The protein below binds the small molecule below.
Small molecule (SMILES): O=C(NCc1[nH]nc2ccccc12)c1cc([C@@H]2CCNC[C@H]2COc2ccc3c(c2)OCO3)ccc1F

Binding-site contacts:
Ligand atom C13 contacts residue MET274 of chain 1.A at 3.7 Å (hydrophobic).
Ligand atom C24 contacts residue GLY200 of chain 1.A at 3.5 Å.
Ligand atom N35 contacts residue LYS220 of chain 1.A at 3.4 Å (salt-bridge).
Ligand atom N35 contacts residue GLU239 of chain 1.A at 2.9 Å (salt-bridge).
Ligand atom C02 contacts residue GLY200 of chain 1.A at 3.6 Å.
Ligand atom F01 contacts residue GLY203 of chain 1.A at 3.0 Å.
Ligand atom C21 contacts residue ASP278 of chain 1.A at 3.2 Å.
Ligand atom C03 contacts residue VAL205 of chain 1.A at 3.6 Å (hydrophobic).
Ligand atom N26 contacts residue ASP335 of chain 1.A at 3.4 Å (salt-bridge).
Ligand atom C32 contacts residue LEU235 of chain 1.A at 3.6 Å (hydrophobic).
Ligand atom C32 contacts residue GLY232 of chain 1.A at 3.4 Å.
Ligand atom C13 contacts residue VAL205 of chain 1.A at 3.6 Å (hydrophobic).
Ligand atom O14 contacts residue ALA218 of chain 1.A at 3.4 Å.
Ligand atom C15 contacts residue VAL255 of chain 1.A at 3.6 Å (hydrophobic).
Ligand atom C03 contacts residue GLY200 of chain 1.A at 3.5 Å.
Ligand atom C18 contacts residue LEU324 of chain 1.A at 3.4 Å (hydrophobic).
Ligand atom C02 contacts residue GLY203 of chain 1.A at 3.4 Å.
Ligand atom N35 contacts residue LEU222 of chain 1.A at 3.5 Å.
Ligand atom C11 contacts residue ILE197 of chain 1.A at 3.5 Å (hydrophobic).
Ligand atom C33 contacts residue LEU222 of chain 1.A at 3.6 Å (hydrophobic).
Ligand atom C19 contacts residue ALA321 of chain 1.A at 3.1 Å (hydrophobic).
Ligand atom N20 contacts residue ALA321 of chain 1.A at 2.8 Å (h-bond).
Ligand atom N20 contacts residue ASP278 of chain 1.A at 3.4 Å (salt-bridge).
Ligand atom F01 contacts residue GLU204 of chain 1.A at 3.5 Å.
Ligand atom O14 contacts residue MET274 of chain 1.A at 3.5 Å (h-bond).
Ligand atom C12 contacts residue MET274 of chain 1.A at 3.2 Å (hydrophobic).
Ligand atom C08 contacts residue ASP335 of chain 1.A at 3.7 Å.
Ligand atom F01 contacts residue LEU222 of chain 1.A at 3.6 Å.
Ligand atom C17 contacts residue LEU324 of chain 1.A at 3.3 Å (hydrophobic).
Ligand atom N36 contacts residue LYS220 of chain 1.A at 3.0 Å (salt-bridge).
Ligand atom C04 contacts residue GLY198 of chain 1.A at 3.6 Å.
Ligand atom C30 contacts residue PHE202 of chain 1.A at 3.4 Å (hydrophobic).
Ligand atom C34 contacts residue LEU222 of chain 1.A at 3.6 Å (hydrophobic).
Ligand atom C22 contacts residue ARG199 of chain 1.A at 3.3 Å.
Ligand atom C15 contacts residue ASP272 of chain 1.A at 3.0 Å.
Ligand atom C03 contacts residue GLY203 of chain 1.A at 3.5 Å.
Ligand atom C04 contacts residue ARG199 of chain 1.A at 3.6 Å.
Ligand atom O14 contacts residue ASP272 of chain 1.A at 3.6 Å.
Ligand atom C13 contacts residue LEU324 of chain 1.A at 3.5 Å (hydrophobic).
Ligand atom O37 contacts residue PHE202 of chain 1.A at 3.4 Å (h-bond).

Sequence of chain 1.A:
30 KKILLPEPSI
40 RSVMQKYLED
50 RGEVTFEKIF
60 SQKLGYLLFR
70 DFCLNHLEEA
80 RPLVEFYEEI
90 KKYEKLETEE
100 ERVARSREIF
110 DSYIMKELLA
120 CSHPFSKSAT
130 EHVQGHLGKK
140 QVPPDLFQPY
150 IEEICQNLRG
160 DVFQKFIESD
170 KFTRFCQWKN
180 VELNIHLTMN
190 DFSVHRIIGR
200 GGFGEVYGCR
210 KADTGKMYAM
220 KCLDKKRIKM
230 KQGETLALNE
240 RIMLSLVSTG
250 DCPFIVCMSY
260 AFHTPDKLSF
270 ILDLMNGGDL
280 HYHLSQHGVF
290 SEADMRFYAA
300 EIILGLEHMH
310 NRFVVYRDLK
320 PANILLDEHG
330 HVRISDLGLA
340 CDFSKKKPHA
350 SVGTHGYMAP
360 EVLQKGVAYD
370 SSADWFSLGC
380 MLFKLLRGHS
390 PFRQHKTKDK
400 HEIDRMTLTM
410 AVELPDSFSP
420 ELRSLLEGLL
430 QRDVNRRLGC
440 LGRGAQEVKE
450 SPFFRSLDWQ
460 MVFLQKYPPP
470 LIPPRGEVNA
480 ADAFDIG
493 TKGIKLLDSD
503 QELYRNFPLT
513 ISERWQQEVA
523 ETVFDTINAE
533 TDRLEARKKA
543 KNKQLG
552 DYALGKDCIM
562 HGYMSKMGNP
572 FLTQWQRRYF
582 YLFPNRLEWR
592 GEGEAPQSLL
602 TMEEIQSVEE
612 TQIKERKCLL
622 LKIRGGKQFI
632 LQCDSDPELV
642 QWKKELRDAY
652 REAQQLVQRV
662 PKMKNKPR